The small molecule below binds the protein below.
Small molecule (SMILES): c1ccc(NCc2cccnc2)cc1

Binding-site contacts:
Ligand atom N8 contacts residue PRO375 of chain 1.A at 3.0 Å (h-bond).
Ligand atom C12 contacts residue TYR379 of chain 1.A at 3.9 Å (hydrophobic).
Ligand atom C11 contacts residue PHE315 of chain 1.A at 3.5 Å (hydrophobic).
Ligand atom C2 contacts residue TRP312 of chain 1.A at 3.2 Å (hydrophobic).
Ligand atom C14 contacts residue TYR379 of chain 1.A at 3.9 Å (hydrophobic).
Ligand atom N1 contacts residue TRP312 of chain 1.A at 3.9 Å.
Ligand atom N1 contacts residue VAL368 of chain 1.A at 3.5 Å.
Ligand atom C3 contacts residue PHE315 of chain 1.A at 3.7 Å (hydrophobic).
Ligand atom C11 contacts residue TYR379 of chain 1.A at 4.0 Å (hydrophobic).
Ligand atom C2 contacts residue PHE315 of chain 1.A at 3.4 Å (hydrophobic).
Ligand atom C7 contacts residue PRO375 of chain 1.A at 4.1 Å (hydrophobic).
Ligand atom C7 contacts residue LEU370 of chain 1.A at 4.0 Å (hydrophobic).
Ligand atom N1 contacts residue PHE315 of chain 1.A at 3.9 Å.
Ligand atom C4 contacts residue PHE315 of chain 1.A at 4.0 Å (hydrophobic).
Ligand atom C4 contacts residue TYR379 of chain 1.A at 3.7 Å (hydrophobic).
Ligand atom C5 contacts residue PRO383 of chain 1.A at 4.0 Å (hydrophobic).
Ligand atom C4 contacts residue ALA378 of chain 1.A at 3.8 Å (hydrophobic).
Ligand atom C13 contacts residue TYR268 of chain 1.A at 3.8 Å (hydrophobic).
Ligand atom C6 contacts residue PRO383 of chain 1.A at 3.8 Å (hydrophobic).
Ligand atom C2 contacts residue LEU370 of chain 1.A at 4.0 Å (hydrophobic).
Ligand atom C9 contacts residue PRO375 of chain 1.A at 3.6 Å (hydrophobic).
Ligand atom C10 contacts residue TYR379 of chain 1.A at 4.0 Å (hydrophobic).
Ligand atom C5 contacts residue ALA378 of chain 1.A at 3.3 Å (hydrophobic).
Ligand atom C12 contacts residue GLN137 of chain 1.A at 3.5 Å.
Ligand atom C13 contacts residue TYR379 of chain 1.A at 3.9 Å (hydrophobic).
Ligand atom C13 contacts residue ASP376 of chain 1.A at 3.5 Å.
Ligand atom C2 contacts residue VAL368 of chain 1.A at 4.0 Å (hydrophobic).
Ligand atom C11 contacts residue GLN137 of chain 1.A at 3.5 Å.
Ligand atom C10 contacts residue PHE315 of chain 1.A at 3.5 Å (hydrophobic).
Ligand atom C5 contacts residue TYR379 of chain 1.A at 3.9 Å (hydrophobic).
Ligand atom C14 contacts residue ASP376 of chain 1.A at 3.6 Å.
Ligand atom C13 contacts residue ALA138 of chain 1.A at 3.6 Å (hydrophobic).
Ligand atom C10 contacts residue ALA138 of chain 1.A at 4.0 Å (hydrophobic).
Ligand atom C14 contacts residue ALA138 of chain 1.A at 3.9 Å (hydrophobic).
Ligand atom C14 contacts residue PRO375 of chain 1.A at 3.3 Å (hydrophobic).
Ligand atom C12 contacts residue ALA138 of chain 1.A at 3.8 Å (hydrophobic).
Ligand atom C9 contacts residue TYR379 of chain 1.A at 4.0 Å (hydrophobic).
Ligand atom C13 contacts residue GLN137 of chain 1.A at 3.9 Å.
Ligand atom C9 contacts residue ALA138 of chain 1.A at 3.9 Å (hydrophobic).
Ligand atom C4 contacts residue PRO375 of chain 1.A at 4.1 Å (hydrophobic).

Sequence of chain 1.A:
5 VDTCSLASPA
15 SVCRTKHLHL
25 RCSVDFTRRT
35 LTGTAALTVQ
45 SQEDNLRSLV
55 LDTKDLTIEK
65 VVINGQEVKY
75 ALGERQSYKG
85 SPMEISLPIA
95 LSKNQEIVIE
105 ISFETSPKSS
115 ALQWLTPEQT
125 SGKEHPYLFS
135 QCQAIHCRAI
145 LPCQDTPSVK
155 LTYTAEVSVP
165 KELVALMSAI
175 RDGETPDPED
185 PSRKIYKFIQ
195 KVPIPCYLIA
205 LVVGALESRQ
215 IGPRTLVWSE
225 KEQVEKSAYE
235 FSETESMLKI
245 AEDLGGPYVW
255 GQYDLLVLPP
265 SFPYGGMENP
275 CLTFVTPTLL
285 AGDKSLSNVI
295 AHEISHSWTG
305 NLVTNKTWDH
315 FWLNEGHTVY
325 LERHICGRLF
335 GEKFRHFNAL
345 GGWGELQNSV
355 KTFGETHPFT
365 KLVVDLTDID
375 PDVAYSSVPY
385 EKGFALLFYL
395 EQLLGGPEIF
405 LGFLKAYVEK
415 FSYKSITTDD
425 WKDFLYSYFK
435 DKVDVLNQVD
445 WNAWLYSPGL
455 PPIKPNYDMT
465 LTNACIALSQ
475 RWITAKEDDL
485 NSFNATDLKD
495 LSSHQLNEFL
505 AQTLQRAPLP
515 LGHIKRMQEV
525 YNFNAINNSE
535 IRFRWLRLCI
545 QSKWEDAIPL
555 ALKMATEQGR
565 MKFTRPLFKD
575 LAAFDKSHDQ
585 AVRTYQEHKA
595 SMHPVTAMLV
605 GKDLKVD